Binding-site contacts:
Ligand atom C04 contacts residue ILE103 of chain 1.B at 3.9 Å (hydrophobic).
Ligand atom C10 contacts residue ALA88 of chain 1.B at 3.4 Å (hydrophobic).
Ligand atom C14 contacts residue LEU81 of chain 1.B at 3.6 Å (hydrophobic).
Ligand atom C12 contacts residue LEU81 of chain 1.B at 4.0 Å (hydrophobic).
Ligand atom C01 contacts residue LEU104 of chain 1.B at 4.0 Å (hydrophobic).
Ligand atom C29 contacts residue PHE74 of chain 1.B at 3.8 Å (hydrophobic).
Ligand atom C26 contacts residue SER189 of chain 1.B at 3.8 Å.
Ligand atom C22 contacts residue SER189 of chain 1.B at 3.2 Å.
Ligand atom N16 contacts residue LEU81 of chain 1.B at 3.3 Å.
Ligand atom C21 contacts residue SER189 of chain 1.B at 4.0 Å.
Ligand atom N13 contacts residue LEU81 of chain 1.B at 3.9 Å.
Ligand atom C09 contacts residue ALA88 of chain 1.B at 3.7 Å (hydrophobic).
Ligand atom O15 contacts residue LEU81 of chain 1.B at 3.8 Å.
Ligand atom C27 contacts residue PRO190 of chain 1.B at 4.0 Å (hydrophobic).
Ligand atom O35 contacts residue GLU192 of chain 1.B at 3.9 Å.
Ligand atom C27 contacts residue 24Q1 of chain 1.F at 3.9 Å.
Ligand atom C06 contacts residue ALA78 of chain 1.B at 3.6 Å (hydrophobic).
Ligand atom C19 contacts residue LEU81 of chain 1.B at 3.7 Å (hydrophobic).
Ligand atom C10 contacts residue TRP107 of chain 1.B at 4.0 Å (hydrophobic).
Ligand atom C25 contacts residue LEU81 of chain 1.B at 4.0 Å (hydrophobic).
Ligand atom C09 contacts residue TRP107 of chain 1.B at 3.5 Å (hydrophobic).
Ligand atom C07 contacts residue 24Q1 of chain 1.F at 3.8 Å.
Ligand atom O31 contacts residue LEU191 of chain 1.B at 3.8 Å.
Ligand atom C26 contacts residue LEU81 of chain 1.B at 3.9 Å (hydrophobic).
Ligand atom N32 contacts residue SER189 of chain 1.B at 3.1 Å (h-bond).
Ligand atom C36 contacts residue GLU192 of chain 1.B at 3.2 Å.
Ligand atom C07 contacts residue TRP107 of chain 1.B at 3.7 Å (hydrophobic).
Ligand atom C26 contacts residue PRO190 of chain 1.B at 4.0 Å (hydrophobic).
Ligand atom C11 contacts residue VAL87 of chain 1.B at 4.0 Å (hydrophobic).
Ligand atom C30 contacts residue LEU191 of chain 1.B at 3.8 Å (hydrophobic).
Ligand atom C10 contacts residue VAL87 of chain 1.B at 3.7 Å (hydrophobic).
Ligand atom C01 contacts residue LEU108 of chain 1.B at 4.0 Å (hydrophobic).
Ligand atom C36 contacts residue SER189 of chain 1.B at 3.4 Å.
Ligand atom C05 contacts residue ALA78 of chain 1.B at 3.9 Å (hydrophobic).
Ligand atom C25 contacts residue LEU77 of chain 1.B at 3.5 Å (hydrophobic).
Ligand atom C17 contacts residue LEU81 of chain 1.B at 3.8 Å (hydrophobic).
Ligand atom C24 contacts residue PRO190 of chain 1.B at 3.9 Å (hydrophobic).
Ligand atom C26 contacts residue LEU77 of chain 1.B at 3.4 Å (hydrophobic).
Ligand atom C05 contacts residue ILE103 of chain 1.B at 3.6 Å (hydrophobic).
Ligand atom C30 contacts residue SER189 of chain 1.B at 4.0 Å.

Sequence of chain 1.B:
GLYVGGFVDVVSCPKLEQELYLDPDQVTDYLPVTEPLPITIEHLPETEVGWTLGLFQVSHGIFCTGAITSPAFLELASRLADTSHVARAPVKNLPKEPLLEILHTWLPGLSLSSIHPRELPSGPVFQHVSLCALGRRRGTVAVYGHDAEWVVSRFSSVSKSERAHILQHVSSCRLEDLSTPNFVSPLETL

This protein binds this small molecule.
Small molecule (SMILES): CS(=O)(=O)NC(=O)c1ccc(NC(=O)c2cccc(CC3CCCCC3)n2)c(Cc2ccccc2)c1